Binding-site contacts:
Ligand atom CA contacts residue TYR58 of chain 1.A at 4.0 Å (hydrophobic).
Ligand atom SG contacts residue NO1 of chain 1.D at 2.8 Å (h-bond).
Ligand atom C contacts residue TYR157 of chain 1.A at 3.6 Å (hydrophobic).
Ligand atom CA contacts residue NO1 of chain 1.D at 3.9 Å.
Ligand atom CA contacts residue TYR157 of chain 1.A at 3.6 Å (hydrophobic).
Ligand atom N contacts residue FE1 of chain 1.C at 2.4 Å.
Ligand atom C contacts residue ARG60 of chain 1.A at 3.5 Å.
Ligand atom O contacts residue MET179 of chain 1.A at 3.8 Å.
Ligand atom CB contacts residue LEU75 of chain 1.A at 3.6 Å (hydrophobic).
Ligand atom OXT contacts residue MET179 of chain 1.A at 3.1 Å.
Ligand atom O contacts residue LEU75 of chain 1.A at 4.2 Å.
Ligand atom N contacts residue NO1 of chain 1.D at 2.9 Å (h-bond).
Ligand atom OXT contacts residue ARG60 of chain 1.A at 2.8 Å (salt-bridge).
Ligand atom SG contacts residue HIS140 of chain 1.A at 3.3 Å (h-bond).
Ligand atom C contacts residue TYR58 of chain 1.A at 3.8 Å (hydrophobic).
Ligand atom N contacts residue HIS140 of chain 1.A at 4.5 Å.
Ligand atom O contacts residue ARG60 of chain 1.A at 3.0 Å (salt-bridge).
Ligand atom CB contacts residue TYR58 of chain 1.A at 4.2 Å (hydrophobic).
Ligand atom CB contacts residue FE1 of chain 1.C at 3.3 Å.
Ligand atom CA contacts residue MET179 of chain 1.A at 4.4 Å (hydrophobic).
Ligand atom SG contacts residue VAL142 of chain 1.A at 3.7 Å.
Ligand atom CB contacts residue TRP77 of chain 1.A at 4.4 Å (hydrophobic).
Ligand atom SG contacts residue HIS86 of chain 1.A at 3.2 Å (h-bond).
Ligand atom N contacts residue HIS86 of chain 1.A at 3.0 Å (h-bond).
Ligand atom CA contacts residue HIS86 of chain 1.A at 3.4 Å.
Ligand atom CB contacts residue NO1 of chain 1.D at 3.5 Å.
Ligand atom SG contacts residue FE1 of chain 1.C at 2.4 Å.
Ligand atom OXT contacts residue TYR58 of chain 1.A at 2.9 Å (h-bond).
Ligand atom CA contacts residue FE1 of chain 1.C at 3.2 Å.
Ligand atom C contacts residue MET179 of chain 1.A at 3.5 Å (hydrophobic).
Ligand atom CB contacts residue HIS155 of chain 1.A at 3.9 Å.
Ligand atom N contacts residue TYR157 of chain 1.A at 3.0 Å (h-bond).
Ligand atom CB contacts residue HIS86 of chain 1.A at 3.8 Å.
Ligand atom N contacts residue HIS88 of chain 1.A at 3.3 Å (h-bond).
Ligand atom SG contacts residue TYR157 of chain 1.A at 4.4 Å.
Ligand atom CB contacts residue TYR157 of chain 1.A at 3.8 Å (hydrophobic).
Ligand atom C contacts residue LEU75 of chain 1.A at 4.0 Å (hydrophobic).
Ligand atom SG contacts residue HIS155 of chain 1.A at 4.0 Å.
Ligand atom OXT contacts residue LEU75 of chain 1.A at 4.0 Å.
Ligand atom O contacts residue TYR157 of chain 1.A at 2.8 Å (h-bond).

This protein binds this small molecule.
Small molecule (SMILES): N[C@@H](CS)C(=O)O

Sequence of chain 1.A:
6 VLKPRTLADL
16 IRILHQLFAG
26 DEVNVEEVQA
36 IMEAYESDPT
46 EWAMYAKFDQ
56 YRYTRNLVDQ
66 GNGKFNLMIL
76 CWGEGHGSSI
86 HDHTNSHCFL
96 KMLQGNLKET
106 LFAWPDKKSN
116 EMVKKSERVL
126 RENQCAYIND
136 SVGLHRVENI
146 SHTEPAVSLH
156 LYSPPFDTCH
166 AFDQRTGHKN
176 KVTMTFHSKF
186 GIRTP